Binding-site contacts:
Ligand atom O6 contacts residue THR116 of chain 46.E at 3.5 Å.
Ligand atom C8 contacts residue LYS181 of chain 46.E at 4.1 Å.
Ligand atom C8 contacts residue ASN259 of chain 46.F at 4.4 Å.
Ligand atom C7 contacts residue ASN259 of chain 46.F at 3.1 Å.
Ligand atom C5 contacts residue ASN259 of chain 46.F at 3.7 Å.
Ligand atom O7 contacts residue ASN259 of chain 46.F at 2.9 Å (h-bond).
Ligand atom O5 contacts residue ASN259 of chain 46.F at 2.4 Å (h-bond).
Ligand atom C4 contacts residue ASN259 of chain 46.F at 4.2 Å.
Ligand atom O7 contacts residue LYS181 of chain 46.E at 3.9 Å.
Ligand atom O6 contacts residue LYS115 of chain 46.E at 4.4 Å.
Ligand atom C1 contacts residue ASN259 of chain 46.F at 1.4 Å.
Ligand atom C2 contacts residue ASN259 of chain 46.F at 2.4 Å.
Ligand atom C3 contacts residue ASN259 of chain 46.F at 3.8 Å.
Ligand atom N2 contacts residue ASN259 of chain 46.F at 2.9 Å (h-bond).
Ligand atom O5 contacts residue THR116 of chain 46.E at 4.0 Å.

Sequence of chain 46.E:
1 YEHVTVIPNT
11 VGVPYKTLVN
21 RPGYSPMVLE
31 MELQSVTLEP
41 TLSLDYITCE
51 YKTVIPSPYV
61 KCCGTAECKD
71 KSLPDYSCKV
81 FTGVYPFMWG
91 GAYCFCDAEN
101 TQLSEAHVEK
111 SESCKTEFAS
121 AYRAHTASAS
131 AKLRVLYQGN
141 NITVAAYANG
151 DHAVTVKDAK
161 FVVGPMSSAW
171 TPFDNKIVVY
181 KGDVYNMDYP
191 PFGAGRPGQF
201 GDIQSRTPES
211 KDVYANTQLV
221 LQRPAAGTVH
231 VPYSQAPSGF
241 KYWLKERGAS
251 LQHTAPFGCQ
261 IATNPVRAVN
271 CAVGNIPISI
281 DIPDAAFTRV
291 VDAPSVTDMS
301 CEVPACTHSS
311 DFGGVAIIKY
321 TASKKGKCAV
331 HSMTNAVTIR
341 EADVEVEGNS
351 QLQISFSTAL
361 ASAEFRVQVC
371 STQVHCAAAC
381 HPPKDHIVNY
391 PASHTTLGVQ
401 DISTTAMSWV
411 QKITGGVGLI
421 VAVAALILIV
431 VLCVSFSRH

Sequence of chain 46.F:
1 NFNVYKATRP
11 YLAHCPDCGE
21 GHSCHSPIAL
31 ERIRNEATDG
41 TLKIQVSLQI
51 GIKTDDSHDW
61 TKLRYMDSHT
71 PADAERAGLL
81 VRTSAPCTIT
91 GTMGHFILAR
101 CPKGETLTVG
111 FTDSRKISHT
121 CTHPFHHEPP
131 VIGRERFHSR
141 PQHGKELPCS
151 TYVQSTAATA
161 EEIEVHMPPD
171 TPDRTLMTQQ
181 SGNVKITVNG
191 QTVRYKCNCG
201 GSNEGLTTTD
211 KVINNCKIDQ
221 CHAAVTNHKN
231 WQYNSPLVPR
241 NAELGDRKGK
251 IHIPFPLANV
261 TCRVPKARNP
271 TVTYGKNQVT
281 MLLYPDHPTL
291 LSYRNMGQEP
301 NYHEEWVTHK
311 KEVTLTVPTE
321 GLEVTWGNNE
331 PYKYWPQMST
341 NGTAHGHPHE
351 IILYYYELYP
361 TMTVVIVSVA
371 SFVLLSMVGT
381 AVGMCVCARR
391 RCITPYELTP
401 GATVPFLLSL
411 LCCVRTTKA

A protein and the small-molecule ligand that binds it are described below.
Small molecule (SMILES): CC(=O)N[C@@H]1[C@@H](O)[C@H](O)[C@@H](CO)O[C@H]1O